Binding-site contacts:
Ligand atom C07 contacts residue HEM1 of chain 1.E at 3.7 Å.
Ligand atom C07 contacts residue GLY315 of chain 1.A at 3.8 Å.
Ligand atom C09 contacts residue HEM1 of chain 1.E at 3.9 Å.
Ligand atom C02 contacts residue GLU321 of chain 1.A at 3.4 Å.
Ligand atom N02 contacts residue HEM1 of chain 1.E at 3.3 Å.
Ligand atom C20 contacts residue PHE65 of chain 1.A at 3.5 Å (hydrophobic).
Ligand atom C06 contacts residue GLU321 of chain 1.A at 3.4 Å.
Ligand atom C16 contacts residue HEM1 of chain 1.E at 2.9 Å.
Ligand atom N02 contacts residue TYR317 of chain 1.A at 3.6 Å.
Ligand atom C14 contacts residue HEM1 of chain 1.E at 3.3 Å.
Ligand atom C03 contacts residue HEM1 of chain 1.E at 3.3 Å.
Ligand atom C08 contacts residue HEM1 of chain 1.E at 3.6 Å.
Ligand atom C21 contacts residue VAL64 of chain 1.A at 3.9 Å (hydrophobic).
Ligand atom C12 contacts residue HEM1 of chain 1.E at 3.3 Å.
Ligand atom C21 contacts residue TRP407 of chain 1.A at 3.7 Å (hydrophobic).
Ligand atom C17 contacts residue HEM1 of chain 1.E at 3.0 Å.
Ligand atom C12 contacts residue GLN207 of chain 1.A at 3.4 Å.
Ligand atom C02 contacts residue PRO294 of chain 1.A at 3.9 Å (hydrophobic).
Ligand atom C07 contacts residue PHE313 of chain 1.A at 3.5 Å (hydrophobic).
Ligand atom C03 contacts residue PRO294 of chain 1.A at 3.9 Å (hydrophobic).
Ligand atom C02 contacts residue TRP316 of chain 1.A at 3.7 Å (hydrophobic).
Ligand atom C13 contacts residue HEM1 of chain 1.E at 3.4 Å.
Ligand atom N02 contacts residue MET318 of chain 1.A at 3.9 Å.
Ligand atom C21 contacts residue H4B1 of chain 1.F at 3.6 Å.
Ligand atom C04 contacts residue HEM1 of chain 1.E at 4.0 Å.
Ligand atom C09 contacts residue VAL296 of chain 1.A at 3.4 Å (hydrophobic).
Ligand atom C17 contacts residue TRP407 of chain 1.A at 3.4 Å (hydrophobic).
Ligand atom C15 contacts residue HEM1 of chain 1.E at 3.0 Å.
Ligand atom C02 contacts residue HEM1 of chain 1.E at 3.6 Å.
Ligand atom C18 contacts residue HEM1 of chain 1.E at 3.7 Å.
Ligand atom N02 contacts residue TRP316 of chain 1.A at 2.6 Å (h-bond).
Ligand atom N01 contacts residue GLU321 of chain 1.A at 2.7 Å (salt-bridge).
Ligand atom N01 contacts residue HEM1 of chain 1.E at 3.9 Å.
Ligand atom N02 contacts residue GLU321 of chain 1.A at 2.7 Å (salt-bridge).
Ligand atom F12 contacts residue GLN207 of chain 1.A at 2.5 Å.
Ligand atom C05 contacts residue VAL296 of chain 1.A at 3.7 Å (hydrophobic).
Ligand atom C11 contacts residue HEM1 of chain 1.E at 3.1 Å.
Ligand atom C03 contacts residue TRP316 of chain 1.A at 4.0 Å (hydrophobic).
Ligand atom C08 contacts residue GLU321 of chain 1.A at 3.1 Å.
Ligand atom C07 contacts residue PRO294 of chain 1.A at 3.9 Å (hydrophobic).

Sequence of chain 1.A:
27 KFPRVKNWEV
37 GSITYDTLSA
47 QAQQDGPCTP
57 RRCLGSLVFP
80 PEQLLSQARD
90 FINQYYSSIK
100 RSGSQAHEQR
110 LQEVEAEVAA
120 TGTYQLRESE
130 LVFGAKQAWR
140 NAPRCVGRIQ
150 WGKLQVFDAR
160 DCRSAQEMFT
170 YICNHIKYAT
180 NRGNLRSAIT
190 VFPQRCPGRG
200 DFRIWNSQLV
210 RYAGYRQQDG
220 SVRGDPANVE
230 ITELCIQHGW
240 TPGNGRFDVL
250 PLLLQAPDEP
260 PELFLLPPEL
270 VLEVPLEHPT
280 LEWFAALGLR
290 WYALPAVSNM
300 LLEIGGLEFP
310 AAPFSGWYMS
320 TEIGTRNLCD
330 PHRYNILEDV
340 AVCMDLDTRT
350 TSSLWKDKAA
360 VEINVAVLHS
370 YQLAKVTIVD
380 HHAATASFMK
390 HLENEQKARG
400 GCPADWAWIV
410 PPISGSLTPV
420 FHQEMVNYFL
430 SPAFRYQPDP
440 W

This small molecule binds to this protein.
Small molecule (SMILES): Cc1cc(N)nc(CCc2cc(CCN(C)C)cc(F)c2F)c1